This protein binds this small molecule.
Small molecule (SMILES): CC(=O)N[C@H]1[C@H](O[C@H]2[C@H](O)[C@@H](NC(C)=O)CO[C@@H]2CO)O[C@H](CO)[C@@H](O[C@@H]2O[C@H](CO)[C@@H](O)[C@H](O)[C@@H]2O)[C@@H]1O

Sequence of chain 1.A:
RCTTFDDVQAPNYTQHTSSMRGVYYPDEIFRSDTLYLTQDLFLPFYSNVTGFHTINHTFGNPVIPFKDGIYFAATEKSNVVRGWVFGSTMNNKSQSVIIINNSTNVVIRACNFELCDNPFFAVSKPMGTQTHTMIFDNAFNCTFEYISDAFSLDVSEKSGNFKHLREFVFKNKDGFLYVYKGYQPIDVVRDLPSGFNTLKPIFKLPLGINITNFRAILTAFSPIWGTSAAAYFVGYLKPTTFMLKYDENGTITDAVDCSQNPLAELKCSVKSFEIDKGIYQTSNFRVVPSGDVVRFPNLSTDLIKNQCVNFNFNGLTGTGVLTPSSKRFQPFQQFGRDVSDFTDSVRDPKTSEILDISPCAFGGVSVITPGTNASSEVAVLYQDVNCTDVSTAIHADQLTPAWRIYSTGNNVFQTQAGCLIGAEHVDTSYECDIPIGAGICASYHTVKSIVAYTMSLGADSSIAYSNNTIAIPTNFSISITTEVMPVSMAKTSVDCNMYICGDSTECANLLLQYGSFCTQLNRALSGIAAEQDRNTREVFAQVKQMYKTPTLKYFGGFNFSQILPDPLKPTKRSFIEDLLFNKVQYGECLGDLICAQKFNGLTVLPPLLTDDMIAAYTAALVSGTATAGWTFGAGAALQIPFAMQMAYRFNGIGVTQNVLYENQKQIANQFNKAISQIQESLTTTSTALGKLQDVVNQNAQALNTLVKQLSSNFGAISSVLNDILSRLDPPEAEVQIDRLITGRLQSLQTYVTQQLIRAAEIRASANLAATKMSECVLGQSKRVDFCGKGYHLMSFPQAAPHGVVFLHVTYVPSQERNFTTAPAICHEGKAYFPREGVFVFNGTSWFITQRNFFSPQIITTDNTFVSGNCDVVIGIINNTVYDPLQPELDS

Binding-site contacts:
Ligand atom C5 contacts residue ASN256 of chain 1.A at 3.6 Å.
Ligand atom C7 contacts residue ASN256 of chain 1.A at 3.2 Å.
Ligand atom C1 contacts residue ARG531 of chain 1.C at 3.5 Å.
Ligand atom O5 contacts residue ARG531 of chain 1.C at 3.2 Å (salt-bridge).
Ligand atom O6 contacts residue ARG531 of chain 1.C at 4.2 Å.
Ligand atom C8 contacts residue GLU255 of chain 1.A at 3.5 Å.
Ligand atom O7 contacts residue ASN256 of chain 1.A at 3.1 Å (h-bond).
Ligand atom C1 contacts residue ASN256 of chain 1.A at 1.4 Å.
Ligand atom C5 contacts residue ARG531 of chain 1.C at 3.3 Å.
Ligand atom C8 contacts residue ASN256 of chain 1.A at 4.4 Å.
Ligand atom O7 contacts residue ASP254 of chain 1.A at 4.2 Å.
Ligand atom C2 contacts residue ASN256 of chain 1.A at 2.5 Å.
Ligand atom N2 contacts residue ASN256 of chain 1.A at 2.9 Å (h-bond).
Ligand atom O5 contacts residue ASN256 of chain 1.A at 2.3 Å (h-bond).
Ligand atom C6 contacts residue ARG531 of chain 1.C at 3.7 Å.
Ligand atom C4 contacts residue ASN256 of chain 1.A at 4.2 Å.
Ligand atom C3 contacts residue ASN256 of chain 1.A at 3.8 Å.

Sequence of chain 1.C:
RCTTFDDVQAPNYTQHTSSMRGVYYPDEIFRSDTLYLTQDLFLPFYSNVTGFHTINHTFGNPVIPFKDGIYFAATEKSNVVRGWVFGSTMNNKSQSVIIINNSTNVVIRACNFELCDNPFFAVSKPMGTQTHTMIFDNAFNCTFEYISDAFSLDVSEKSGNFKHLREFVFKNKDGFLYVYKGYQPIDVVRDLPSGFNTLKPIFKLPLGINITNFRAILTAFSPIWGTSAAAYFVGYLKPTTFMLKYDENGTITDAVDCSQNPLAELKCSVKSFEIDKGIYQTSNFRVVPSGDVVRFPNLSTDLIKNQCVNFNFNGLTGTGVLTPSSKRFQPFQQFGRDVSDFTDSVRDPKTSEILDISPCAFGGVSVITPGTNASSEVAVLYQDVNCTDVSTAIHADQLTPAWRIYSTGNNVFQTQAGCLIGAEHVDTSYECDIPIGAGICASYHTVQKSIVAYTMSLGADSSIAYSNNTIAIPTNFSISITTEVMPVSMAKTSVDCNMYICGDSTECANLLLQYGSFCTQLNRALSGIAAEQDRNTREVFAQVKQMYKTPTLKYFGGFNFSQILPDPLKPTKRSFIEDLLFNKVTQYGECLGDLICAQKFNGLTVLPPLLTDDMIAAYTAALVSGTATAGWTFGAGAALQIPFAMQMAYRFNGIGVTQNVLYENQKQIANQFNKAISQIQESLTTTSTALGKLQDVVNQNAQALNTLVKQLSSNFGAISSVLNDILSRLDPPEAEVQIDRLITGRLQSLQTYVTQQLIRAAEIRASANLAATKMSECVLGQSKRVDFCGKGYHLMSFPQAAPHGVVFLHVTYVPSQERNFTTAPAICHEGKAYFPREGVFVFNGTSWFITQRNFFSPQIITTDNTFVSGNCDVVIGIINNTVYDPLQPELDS